This protein binds this small molecule.
Small molecule (SMILES): O=S(=O)(O)c1cccc2cccc(Nc3ccccc3)c12

Sequence of chain 1.H:
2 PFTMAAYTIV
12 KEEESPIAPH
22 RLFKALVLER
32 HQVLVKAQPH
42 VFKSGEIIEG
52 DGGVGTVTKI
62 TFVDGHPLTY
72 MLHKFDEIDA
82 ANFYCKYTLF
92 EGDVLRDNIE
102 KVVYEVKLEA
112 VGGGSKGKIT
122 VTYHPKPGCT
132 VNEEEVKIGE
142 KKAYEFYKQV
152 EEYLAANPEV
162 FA

Binding-site contacts:
Ligand atom O1 contacts residue LYS142 of chain 1.G at 2.2 Å.
Ligand atom C7 contacts residue GLU146 of chain 1.G at 4.1 Å.
Ligand atom C8 contacts residue TYR145 of chain 1.G at 4.1 Å (hydrophobic).
Ligand atom C7 contacts residue LYS142 of chain 1.G at 3.7 Å.
Ligand atom O2 contacts residue PRO2 of chain 1.H at 3.6 Å (h-bond).
Ligand atom C7 contacts residue TYR145 of chain 1.G at 3.5 Å (hydrophobic).
Ligand atom C6 contacts residue LYS142 of chain 1.G at 4.4 Å.
Ligand atom C6 contacts residue GLU146 of chain 1.G at 4.5 Å.
Ligand atom S contacts residue LYS142 of chain 1.G at 3.6 Å.
Ligand atom C8 contacts residue LYS142 of chain 1.G at 3.8 Å.
Ligand atom O1 contacts residue LYS138 of chain 1.G at 4.0 Å.
Ligand atom O2 contacts residue LYS142 of chain 1.G at 4.0 Å.
Ligand atom C6 contacts residue TYR145 of chain 1.G at 4.5 Å (hydrophobic).
Ligand atom C9 contacts residue LYS142 of chain 1.G at 4.0 Å.

Sequence of chain 1.G:
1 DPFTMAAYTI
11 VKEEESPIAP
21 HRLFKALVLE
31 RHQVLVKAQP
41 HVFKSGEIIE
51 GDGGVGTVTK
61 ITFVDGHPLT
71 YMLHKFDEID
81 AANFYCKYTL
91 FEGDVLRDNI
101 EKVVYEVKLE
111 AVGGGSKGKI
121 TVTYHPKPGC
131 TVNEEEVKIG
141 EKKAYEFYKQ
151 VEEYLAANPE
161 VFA